Sequence of chain 2.A:
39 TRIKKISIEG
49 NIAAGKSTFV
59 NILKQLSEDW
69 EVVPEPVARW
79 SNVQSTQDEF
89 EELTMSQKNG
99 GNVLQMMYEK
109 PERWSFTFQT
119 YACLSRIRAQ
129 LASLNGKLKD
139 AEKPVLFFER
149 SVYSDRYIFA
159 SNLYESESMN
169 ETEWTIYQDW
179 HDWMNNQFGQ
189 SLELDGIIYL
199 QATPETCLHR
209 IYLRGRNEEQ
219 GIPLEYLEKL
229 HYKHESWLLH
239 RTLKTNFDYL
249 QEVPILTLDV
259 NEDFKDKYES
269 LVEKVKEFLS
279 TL

Binding-site contacts:
Ligand atom N5 contacts residue PHE157 of chain 2.A at 3.2 Å.
Ligand atom C12 contacts residue PHE157 of chain 2.A at 3.7 Å (hydrophobic).
Ligand atom O4 contacts residue PHE116 of chain 2.A at 3.5 Å.
Ligand atom O6 contacts residue ILE50 of chain 2.A at 3.8 Å.
Ligand atom C9 contacts residue PHE157 of chain 2.A at 3.2 Å (hydrophobic).
Ligand atom C16 contacts residue GLU73 of chain 2.A at 3.3 Å.
Ligand atom C11 contacts residue PHE157 of chain 2.A at 3.6 Å (hydrophobic).
Ligand atom C10 contacts residue GLN117 of chain 2.A at 3.6 Å.
Ligand atom O5 contacts residue ILE50 of chain 2.A at 3.4 Å.
Ligand atom F2 contacts residue GLU73 of chain 2.A at 3.2 Å.
Ligand atom C10 contacts residue ASP153 of chain 2.A at 3.7 Å.
Ligand atom C9 contacts residue GLN117 of chain 2.A at 3.7 Å.
Ligand atom C12 contacts residue ARG148 of chain 2.A at 3.7 Å.
Ligand atom C9 contacts residue PHE116 of chain 2.A at 3.5 Å (hydrophobic).
Ligand atom O5 contacts residue ARG148 of chain 2.A at 3.9 Å.
Ligand atom O4 contacts residue GLN117 of chain 2.A at 3.6 Å (h-bond).
Ligand atom N5 contacts residue GLN117 of chain 2.A at 2.9 Å (h-bond).
Ligand atom N6 contacts residue PHE157 of chain 2.A at 3.5 Å.
Ligand atom C15 contacts residue ILE50 of chain 2.A at 3.8 Å (hydrophobic).
Ligand atom C10 contacts residue PHE157 of chain 2.A at 3.3 Å (hydrophobic).
Ligand atom F2 contacts residue ARG124 of chain 2.A at 2.9 Å.
Ligand atom S2 contacts residue TRP78 of chain 2.A at 3.7 Å.
Ligand atom N6 contacts residue GLN117 of chain 2.A at 2.8 Å (h-bond).
Ligand atom C13 contacts residue PHE157 of chain 2.A at 3.7 Å (hydrophobic).
Ligand atom C11 contacts residue ASP153 of chain 2.A at 3.9 Å.
Ligand atom O4 contacts residue MET105 of chain 2.A at 3.4 Å.
Ligand atom F2 contacts residue PHE157 of chain 2.A at 3.9 Å.
Ligand atom F2 contacts residue ASP153 of chain 2.A at 3.1 Å.
Ligand atom N5 contacts residue PHE116 of chain 2.A at 3.4 Å.
Ligand atom N6 contacts residue ASP153 of chain 2.A at 2.8 Å (salt-bridge).
Ligand atom O4 contacts residue PHE157 of chain 2.A at 3.6 Å.
Ligand atom C16 contacts residue ARG148 of chain 2.A at 3.4 Å.
Ligand atom F2 contacts residue TRP78 of chain 2.A at 3.7 Å.
Ligand atom S2 contacts residue LEU102 of chain 2.A at 3.7 Å.
Ligand atom C14 contacts residue TYR106 of chain 2.A at 3.1 Å (hydrophobic).
Ligand atom N4 contacts residue PHE157 of chain 2.A at 3.4 Å.
Ligand atom O5 contacts residue PHE157 of chain 2.A at 3.8 Å.
Ligand atom C14 contacts residue LEU102 of chain 2.A at 3.7 Å (hydrophobic).
Ligand atom O6 contacts residue ARG148 of chain 2.A at 2.8 Å (salt-bridge).
Ligand atom O6 contacts residue GLU73 of chain 2.A at 3.4 Å (salt-bridge).

A small-molecule ligand and the protein it binds are described below.
Small molecule (SMILES): Nc1nc(=O)n([C@@H]2CS[C@H](CO)O2)cc1F